Sequence of chain 1.E:
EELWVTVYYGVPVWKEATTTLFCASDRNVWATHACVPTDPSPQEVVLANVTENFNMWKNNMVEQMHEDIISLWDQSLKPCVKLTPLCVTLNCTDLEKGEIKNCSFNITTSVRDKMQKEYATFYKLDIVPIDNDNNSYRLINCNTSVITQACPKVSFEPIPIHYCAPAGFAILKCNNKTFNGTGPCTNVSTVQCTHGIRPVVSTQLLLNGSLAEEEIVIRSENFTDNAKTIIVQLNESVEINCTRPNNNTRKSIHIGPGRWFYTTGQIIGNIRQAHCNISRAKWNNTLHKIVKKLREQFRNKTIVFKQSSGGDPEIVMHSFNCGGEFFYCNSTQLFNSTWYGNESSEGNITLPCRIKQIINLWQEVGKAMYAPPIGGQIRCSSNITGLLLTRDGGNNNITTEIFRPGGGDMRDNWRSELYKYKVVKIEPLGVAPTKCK

Binding-site contacts:
Ligand atom C1 contacts residue ASN274 of chain 1.E at 1.5 Å.
Ligand atom C7 contacts residue GLU272 of chain 1.E at 3.7 Å.
Ligand atom N2 contacts residue ASN274 of chain 1.E at 3.1 Å (h-bond).
Ligand atom O6 contacts residue NAG1 of chain 1.IA at 4.4 Å.
Ligand atom O3 contacts residue GLU272 of chain 1.E at 3.7 Å.
Ligand atom C2 contacts residue GLU272 of chain 1.E at 4.4 Å.
Ligand atom C3 contacts residue ASN274 of chain 1.E at 4.0 Å.
Ligand atom O7 contacts residue GLU272 of chain 1.E at 3.3 Å.
Ligand atom C2 contacts residue ASN274 of chain 1.E at 2.6 Å.
Ligand atom O5 contacts residue ASN274 of chain 1.E at 2.5 Å (h-bond).
Ligand atom C6 contacts residue NAG2 of chain 1.IA at 3.4 Å.
Ligand atom C8 contacts residue ILE273 of chain 1.E at 3.5 Å (hydrophobic).
Ligand atom O7 contacts residue ASN274 of chain 1.E at 3.1 Å (h-bond).
Ligand atom C7 contacts residue ILE273 of chain 1.E at 4.1 Å (hydrophobic).
Ligand atom C8 contacts residue ASN274 of chain 1.E at 3.8 Å.
Ligand atom O6 contacts residue NAG2 of chain 1.IA at 4.4 Å.
Ligand atom C5 contacts residue NAG2 of chain 1.IA at 4.2 Å.
Ligand atom C8 contacts residue SER419 of chain 1.E at 3.6 Å.
Ligand atom C8 contacts residue GLU272 of chain 1.E at 3.8 Å.
Ligand atom C5 contacts residue ASN274 of chain 1.E at 3.8 Å.
Ligand atom C8 contacts residue SER420 of chain 1.E at 3.6 Å.
Ligand atom C7 contacts residue ASN274 of chain 1.E at 3.2 Å.
Ligand atom C4 contacts residue ASN274 of chain 1.E at 4.4 Å.
Ligand atom O7 contacts residue ILE273 of chain 1.E at 3.7 Å.
Ligand atom O5 contacts residue NAG2 of chain 1.IA at 4.1 Å.
Ligand atom N2 contacts residue GLU272 of chain 1.E at 4.3 Å.
Ligand atom C7 contacts residue SER419 of chain 1.E at 4.3 Å.

A small-molecule ligand and the protein it binds are described below.
Small molecule (SMILES): CC(=O)N[C@H]1[C@H](O[C@H]2[C@H](O)[C@@H](NC(C)=O)CO[C@@H]2CO)O[C@H](CO)[C@@H](O)[C@@H]1O